A small-molecule ligand and the protein it binds are described below.
Small molecule (SMILES): CC(=O)N[C@@H]1[C@@H](O)[C@H](O)[C@@H](CO)O[C@H]1O

Sequence of chain 6.A:
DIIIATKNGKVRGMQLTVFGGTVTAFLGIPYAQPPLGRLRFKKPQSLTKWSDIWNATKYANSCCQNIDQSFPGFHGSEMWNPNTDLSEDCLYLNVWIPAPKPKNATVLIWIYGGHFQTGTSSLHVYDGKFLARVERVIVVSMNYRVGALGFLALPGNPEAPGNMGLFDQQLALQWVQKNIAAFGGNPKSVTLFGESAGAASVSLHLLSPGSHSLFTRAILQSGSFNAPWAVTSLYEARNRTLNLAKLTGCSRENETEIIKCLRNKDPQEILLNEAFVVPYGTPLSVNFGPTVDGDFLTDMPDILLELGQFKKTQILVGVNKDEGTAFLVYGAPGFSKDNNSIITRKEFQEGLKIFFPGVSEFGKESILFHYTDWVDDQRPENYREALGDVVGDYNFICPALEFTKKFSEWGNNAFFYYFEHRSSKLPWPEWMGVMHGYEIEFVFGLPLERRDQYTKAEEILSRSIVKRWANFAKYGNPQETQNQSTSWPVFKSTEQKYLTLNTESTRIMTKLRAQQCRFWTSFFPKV

Binding-site contacts:
Ligand atom C5 contacts residue ASN485 of chain 6.A at 3.7 Å.
Ligand atom C2 contacts residue ARG465 of chain 6.A at 4.4 Å.
Ligand atom C1 contacts residue ASN485 of chain 6.A at 1.4 Å.
Ligand atom C8 contacts residue GLU482 of chain 6.A at 3.6 Å.
Ligand atom C8 contacts residue ARG465 of chain 6.A at 3.9 Å.
Ligand atom C6 contacts residue ASN485 of chain 6.A at 4.2 Å.
Ligand atom N2 contacts residue ASN485 of chain 6.A at 3.2 Å (h-bond).
Ligand atom C2 contacts residue ASN485 of chain 6.A at 2.6 Å.
Ligand atom C8 contacts residue LYS469 of chain 6.A at 3.7 Å.
Ligand atom O3 contacts residue ARG465 of chain 6.A at 3.6 Å.
Ligand atom C7 contacts residue ARG465 of chain 6.A at 3.7 Å.
Ligand atom C7 contacts residue ASN485 of chain 6.A at 3.5 Å.
Ligand atom O7 contacts residue GLU482 of chain 6.A at 4.4 Å.
Ligand atom O7 contacts residue ARG465 of chain 6.A at 3.4 Å.
Ligand atom N2 contacts residue ARG465 of chain 6.A at 4.2 Å.
Ligand atom C4 contacts residue ASN485 of chain 6.A at 4.2 Å.
Ligand atom O7 contacts residue SER466 of chain 6.A at 4.4 Å.
Ligand atom O5 contacts residue ASN485 of chain 6.A at 2.5 Å (h-bond).
Ligand atom C3 contacts residue ASN485 of chain 6.A at 3.9 Å.
Ligand atom O7 contacts residue ASN485 of chain 6.A at 3.5 Å (h-bond).
Ligand atom C7 contacts residue GLU482 of chain 6.A at 4.0 Å.